Sequence of chain 1.A:
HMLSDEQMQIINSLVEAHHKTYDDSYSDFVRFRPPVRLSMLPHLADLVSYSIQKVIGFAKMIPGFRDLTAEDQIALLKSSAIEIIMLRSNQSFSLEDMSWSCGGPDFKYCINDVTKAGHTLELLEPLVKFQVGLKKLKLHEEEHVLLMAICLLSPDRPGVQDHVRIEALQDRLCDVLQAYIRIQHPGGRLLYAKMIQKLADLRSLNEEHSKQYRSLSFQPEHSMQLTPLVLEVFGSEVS

Binding-site contacts:
Ligand atom C4 contacts residue HIS272 of chain 1.A at 3.6 Å.
Ligand atom C contacts residue LEU104 of chain 1.A at 3.6 Å (hydrophobic).
Ligand atom C3 contacts residue HIS182 of chain 1.A at 3.5 Å.
Ligand atom O contacts residue HIS182 of chain 1.A at 2.9 Å (h-bond).
Ligand atom C31 contacts residue SER114 of chain 1.A at 3.3 Å.
Ligand atom C12 contacts residue LEU190 of chain 1.A at 3.6 Å (hydrophobic).
Ligand atom C3 contacts residue LEU107 of chain 1.A at 3.7 Å (hydrophobic).
Ligand atom O3 contacts residue ARG151 of chain 1.A at 2.7 Å (salt-bridge).
Ligand atom C1 contacts residue HIS182 of chain 1.A at 3.6 Å.
Ligand atom C21 contacts residue VAL177 of chain 1.A at 3.1 Å (hydrophobic).
Ligand atom C14 contacts residue LEU187 of chain 1.A at 3.5 Å (hydrophobic).
Ligand atom O2 contacts residue SER152 of chain 1.A at 3.4 Å.
Ligand atom C26 contacts residue CYS165 of chain 1.A at 3.5 Å (hydrophobic).
Ligand atom C21 contacts residue ASP176 of chain 1.A at 3.3 Å.
Ligand atom C contacts residue LEU279 of chain 1.A at 3.7 Å (hydrophobic).
Ligand atom C14 contacts residue LEU190 of chain 1.A at 3.7 Å (hydrophobic).
Ligand atom C27 contacts residue TYR28 of chain 1.A at 3.8 Å (hydrophobic).
Ligand atom C2 contacts residue PHE297 of chain 1.A at 3.7 Å (hydrophobic).
Ligand atom O contacts residue HIS272 of chain 1.A at 3.1 Å (h-bond).
Ligand atom C31 contacts residue ILE148 of chain 1.A at 3.5 Å (hydrophobic).
Ligand atom C27 contacts residue TYR24 of chain 1.A at 3.6 Å (hydrophobic).
Ligand atom C24 contacts residue SER152 of chain 1.A at 3.7 Å.
Ligand atom C4 contacts residue VAL111 of chain 1.A at 3.6 Å (hydrophobic).
Ligand atom C6 contacts residue ILE145 of chain 1.A at 3.5 Å (hydrophobic).
Ligand atom O3 contacts residue SER114 of chain 1.A at 2.8 Å (h-bond).
Ligand atom O1 contacts residue LEU187 of chain 1.A at 3.8 Å.
Ligand atom C23 contacts residue SER152 of chain 1.A at 3.4 Å.
Ligand atom C29 contacts residue ARG151 of chain 1.A at 3.8 Å.
Ligand atom C7 contacts residue ILE145 of chain 1.A at 3.8 Å (hydrophobic).
Ligand atom C20 contacts residue TYR172 of chain 1.A at 3.1 Å (hydrophobic).
Ligand atom O2 contacts residue TYR24 of chain 1.A at 3.0 Å (h-bond).
Ligand atom O2 contacts residue SER155 of chain 1.A at 2.7 Å (h-bond).
Ligand atom C27 contacts residue SER155 of chain 1.A at 3.7 Å.
Ligand atom C11 contacts residue TRP163 of chain 1.A at 3.8 Å (hydrophobic).
Ligand atom C28 contacts residue TYR24 of chain 1.A at 3.8 Å (hydrophobic).
Ligand atom C29 contacts residue SER114 of chain 1.A at 3.8 Å.
Ligand atom C18 contacts residue VAL177 of chain 1.A at 3.7 Å (hydrophobic).
Ligand atom O contacts residue TYR276 of chain 1.A at 3.7 Å.
Ligand atom C13 contacts residue LEU190 of chain 1.A at 3.6 Å (hydrophobic).
Ligand atom O1 contacts residue ILE174 of chain 1.A at 3.1 Å (h-bond).

The small molecule below binds the protein below.
Small molecule (SMILES): C=C1/C(=C\C=C\c2cc(CCCCCC(C)(C)O)cc(CCCCCC(C)(C)O)c2)C[C@@H](O)C[C@@H]1O